This protein binds this small molecule.
Small molecule (SMILES): CC(=O)N[C@@H]1[C@@H](O)[C@H](O)[C@@H](CO)O[C@H]1O

Sequence of chain 56.F:
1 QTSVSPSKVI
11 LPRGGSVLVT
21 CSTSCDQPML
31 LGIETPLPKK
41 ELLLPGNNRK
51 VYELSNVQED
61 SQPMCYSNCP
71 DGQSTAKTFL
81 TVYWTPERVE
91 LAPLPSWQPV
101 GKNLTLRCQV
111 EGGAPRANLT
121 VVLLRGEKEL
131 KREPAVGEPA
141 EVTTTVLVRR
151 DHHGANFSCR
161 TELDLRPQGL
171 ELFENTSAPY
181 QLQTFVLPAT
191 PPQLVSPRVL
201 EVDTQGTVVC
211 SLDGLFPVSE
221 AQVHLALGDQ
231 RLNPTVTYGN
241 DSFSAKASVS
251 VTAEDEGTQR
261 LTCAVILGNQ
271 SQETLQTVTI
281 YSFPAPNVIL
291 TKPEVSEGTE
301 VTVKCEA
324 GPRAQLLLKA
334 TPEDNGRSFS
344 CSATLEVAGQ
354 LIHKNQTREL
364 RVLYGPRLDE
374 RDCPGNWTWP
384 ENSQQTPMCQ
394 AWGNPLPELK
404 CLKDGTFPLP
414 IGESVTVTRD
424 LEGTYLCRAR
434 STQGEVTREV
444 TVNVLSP

Binding-site contacts:
Ligand atom C1 contacts residue GLU174 of chain 56.F at 4.1 Å.
Ligand atom C3 contacts residue NAG1 of chain 56.K at 3.7 Å.
Ligand atom C3 contacts residue THR85 of chain 56.F at 4.3 Å.
Ligand atom C2 contacts residue ASN175 of chain 56.F at 2.4 Å.
Ligand atom N2 contacts residue THR85 of chain 56.F at 4.5 Å.
Ligand atom O7 contacts residue ASN175 of chain 56.F at 3.5 Å (h-bond).
Ligand atom O6 contacts residue PHE173 of chain 56.F at 4.0 Å.
Ligand atom C8 contacts residue ARG88 of chain 56.F at 4.3 Å.
Ligand atom C2 contacts residue THR85 of chain 56.F at 4.5 Å.
Ligand atom O3 contacts residue NAG1 of chain 56.K at 3.9 Å.
Ligand atom C8 contacts residue GLU87 of chain 56.F at 3.6 Å.
Ligand atom C7 contacts residue PRO86 of chain 56.F at 4.3 Å (hydrophobic).
Ligand atom O5 contacts residue GLU174 of chain 56.F at 3.5 Å (salt-bridge).
Ligand atom C1 contacts residue THR85 of chain 56.F at 3.8 Å.
Ligand atom O5 contacts residue ASN175 of chain 56.F at 2.4 Å (h-bond).
Ligand atom N2 contacts residue PRO86 of chain 56.F at 3.9 Å.
Ligand atom C7 contacts residue ASN175 of chain 56.F at 3.4 Å.
Ligand atom O6 contacts residue GLU174 of chain 56.F at 3.8 Å.
Ligand atom C5 contacts residue ASN175 of chain 56.F at 3.7 Å.
Ligand atom C8 contacts residue PRO86 of chain 56.F at 3.6 Å (hydrophobic).
Ligand atom C4 contacts residue NAG1 of chain 56.K at 3.5 Å.
Ligand atom C5 contacts residue THR85 of chain 56.F at 4.0 Å.
Ligand atom C6 contacts residue NAG1 of chain 56.K at 4.2 Å.
Ligand atom O4 contacts residue NAG1 of chain 56.K at 2.3 Å (h-bond).
Ligand atom O5 contacts residue THR85 of chain 56.F at 4.3 Å.
Ligand atom C3 contacts residue ASN175 of chain 56.F at 3.8 Å.
Ligand atom C4 contacts residue ASN175 of chain 56.F at 4.2 Å.
Ligand atom O6 contacts residue THR85 of chain 56.F at 4.4 Å.
Ligand atom C8 contacts residue ASN175 of chain 56.F at 4.5 Å.
Ligand atom C5 contacts residue NAG1 of chain 56.K at 3.8 Å.
Ligand atom N2 contacts residue ASN175 of chain 56.F at 2.9 Å (h-bond).
Ligand atom C1 contacts residue ASN175 of chain 56.F at 1.4 Å.